Binding-site contacts:
Ligand atom C1 contacts residue ASN324 of chain 3.D at 1.4 Å.
Ligand atom C4 contacts residue ASN324 of chain 3.D at 4.2 Å.
Ligand atom C7 contacts residue ASN324 of chain 3.D at 4.2 Å.
Ligand atom O7 contacts residue ARG319 of chain 3.D at 4.2 Å.
Ligand atom N2 contacts residue ASN325 of chain 3.D at 4.1 Å.
Ligand atom C8 contacts residue ARG319 of chain 3.D at 3.8 Å.
Ligand atom C7 contacts residue ASN325 of chain 3.D at 4.2 Å.
Ligand atom O5 contacts residue ASN324 of chain 3.D at 2.3 Å (h-bond).
Ligand atom C8 contacts residue SER366 of chain 3.D at 3.5 Å.
Ligand atom C8 contacts residue ASN324 of chain 3.D at 4.3 Å.
Ligand atom N2 contacts residue ASN324 of chain 3.D at 3.0 Å (h-bond).
Ligand atom C5 contacts residue ASN324 of chain 3.D at 3.6 Å.
Ligand atom C8 contacts residue ASN325 of chain 3.D at 3.3 Å.
Ligand atom C7 contacts residue ARG319 of chain 3.D at 4.1 Å.
Ligand atom C3 contacts residue ASN324 of chain 3.D at 3.8 Å.
Ligand atom C2 contacts residue ASN324 of chain 3.D at 2.5 Å.

Sequence of chain 3.D:
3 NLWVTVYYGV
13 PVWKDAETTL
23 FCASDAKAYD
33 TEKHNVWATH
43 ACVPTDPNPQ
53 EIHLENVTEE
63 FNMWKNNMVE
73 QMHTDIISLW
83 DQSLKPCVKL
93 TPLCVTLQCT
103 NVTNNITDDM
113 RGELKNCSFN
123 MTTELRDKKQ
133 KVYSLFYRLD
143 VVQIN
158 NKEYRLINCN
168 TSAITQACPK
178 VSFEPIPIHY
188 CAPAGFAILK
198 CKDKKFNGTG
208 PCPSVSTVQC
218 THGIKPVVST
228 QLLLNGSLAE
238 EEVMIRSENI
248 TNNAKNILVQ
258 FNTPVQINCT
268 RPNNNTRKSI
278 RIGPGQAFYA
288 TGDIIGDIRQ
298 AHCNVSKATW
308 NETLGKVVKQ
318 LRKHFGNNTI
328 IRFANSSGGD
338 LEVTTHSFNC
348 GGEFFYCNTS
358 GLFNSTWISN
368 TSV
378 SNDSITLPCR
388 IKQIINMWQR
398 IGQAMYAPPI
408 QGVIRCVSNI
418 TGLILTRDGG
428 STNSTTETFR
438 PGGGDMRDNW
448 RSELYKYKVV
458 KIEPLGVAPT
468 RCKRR

The small molecule below binds the protein below.
Small molecule (SMILES): CC(=O)N[C@@H]1[C@@H](O)[C@H](O)[C@@H](CO)O[C@H]1O